A small-molecule ligand and the protein it binds are described below.
Small molecule (SMILES): Nc1nc(C[C@H]2C[C@H](O)[C@@H](COP(=O)(O)OP(=O)(O)OP(=O)(O)O)O2)c(NC=O)c(=O)[nH]1

Sequence of chain 1.A:
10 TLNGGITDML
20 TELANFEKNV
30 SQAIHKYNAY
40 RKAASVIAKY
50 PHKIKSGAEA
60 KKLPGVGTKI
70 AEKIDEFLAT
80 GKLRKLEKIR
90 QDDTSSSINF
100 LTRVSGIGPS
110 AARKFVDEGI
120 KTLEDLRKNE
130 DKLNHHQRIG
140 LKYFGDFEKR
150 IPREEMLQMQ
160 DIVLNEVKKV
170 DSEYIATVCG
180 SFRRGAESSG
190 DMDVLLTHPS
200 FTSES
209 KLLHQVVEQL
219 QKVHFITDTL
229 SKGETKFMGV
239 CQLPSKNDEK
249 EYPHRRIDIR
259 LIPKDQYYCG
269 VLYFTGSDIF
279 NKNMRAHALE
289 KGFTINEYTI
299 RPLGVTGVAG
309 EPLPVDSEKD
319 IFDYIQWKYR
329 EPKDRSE

Binding-site contacts:
Ligand atom PB contacts residue SER180 of chain 1.A at 3.7 Å.
Ligand atom O1G contacts residue GLY189 of chain 1.A at 3.1 Å (h-bond).
Ligand atom PG contacts residue CA1 of chain 1.F at 3.5 Å.
Ligand atom C1' contacts residue TYR271 of chain 1.A at 3.8 Å (hydrophobic).
Ligand atom O2B contacts residue CA1 of chain 1.F at 2.7 Å.
Ligand atom O3' contacts residue ASP276 of chain 1.A at 3.1 Å (salt-bridge).
Ligand atom O1A contacts residue CA1 of chain 1.F at 2.6 Å.
Ligand atom PG contacts residue GLY189 of chain 1.A at 3.8 Å.
Ligand atom O3' contacts residue SER275 of chain 1.A at 3.5 Å.
Ligand atom C5 contacts residue PHE272 of chain 1.A at 3.6 Å (hydrophobic).
Ligand atom C5' contacts residue PHE272 of chain 1.A at 3.8 Å (hydrophobic).
Ligand atom O2G contacts residue ASP190 of chain 1.A at 3.5 Å (salt-bridge).
Ligand atom C3' contacts residue ASP276 of chain 1.A at 3.4 Å.
Ligand atom N2 contacts residue ASP192 of chain 1.A at 3.2 Å (salt-bridge).
Ligand atom O1G contacts residue SER180 of chain 1.A at 2.8 Å (h-bond).
Ligand atom O3' contacts residue GLY274 of chain 1.A at 3.4 Å.
Ligand atom C6 contacts residue ARG258 of chain 1.A at 3.4 Å.
Ligand atom O1B contacts residue ARG183 of chain 1.A at 3.0 Å (salt-bridge).
Ligand atom N3 contacts residue PHE272 of chain 1.A at 3.7 Å.
Ligand atom O4' contacts residue PHE272 of chain 1.A at 3.5 Å (h-bond).
Ligand atom O3' contacts residue ASN279 of chain 1.A at 3.5 Å (h-bond).
Ligand atom O2G contacts residue CA1 of chain 1.F at 2.5 Å.
Ligand atom C4 contacts residue PHE272 of chain 1.A at 3.8 Å (hydrophobic).
Ligand atom C4' contacts residue PHE272 of chain 1.A at 3.5 Å (hydrophobic).
Ligand atom C2' contacts residue TYR271 of chain 1.A at 3.5 Å (hydrophobic).
Ligand atom O1A contacts residue ASP192 of chain 1.A at 3.3 Å (salt-bridge).
Ligand atom C6 contacts residue PHE272 of chain 1.A at 3.7 Å (hydrophobic).
Ligand atom C2' contacts residue ASP276 of chain 1.A at 3.6 Å.
Ligand atom O2B contacts residue GLY179 of chain 1.A at 3.2 Å.
Ligand atom O1G contacts residue SER188 of chain 1.A at 3.8 Å.
Ligand atom PB contacts residue CA1 of chain 1.F at 3.7 Å.
Ligand atom O1G contacts residue CA1 of chain 1.F at 3.6 Å.
Ligand atom O6 contacts residue ARG258 of chain 1.A at 2.5 Å (salt-bridge).
Ligand atom O3A contacts residue CA1 of chain 1.F at 3.4 Å.
Ligand atom O2G contacts residue NA1 of chain 1.J at 2.7 Å (h-bond).
Ligand atom PA contacts residue CA1 of chain 1.F at 3.4 Å.
Ligand atom O2B contacts residue SER180 of chain 1.A at 2.9 Å (h-bond).
Ligand atom O1B contacts residue SER180 of chain 1.A at 3.8 Å.
Ligand atom O3G contacts residue GLY189 of chain 1.A at 3.6 Å (h-bond).
Ligand atom O2B contacts residue ASP192 of chain 1.A at 3.8 Å.